A small-molecule ligand and the protein it binds are described below.
Small molecule (SMILES): O=C(O)CCC(=O)C(=O)O

Binding-site contacts:
Ligand atom C5 contacts residue LEU56 of chain 1.A at 3.4 Å (hydrophobic).
Ligand atom O1 contacts residue GLY37 of chain 1.A at 3.0 Å (h-bond).
Ligand atom C5 contacts residue LYS58 of chain 1.A at 3.6 Å.
Ligand atom O2 contacts residue GLY37 of chain 1.A at 2.9 Å (h-bond).
Ligand atom O1 contacts residue LYS40 of chain 1.A at 3.4 Å (salt-bridge).
Ligand atom O2 contacts residue ATP1 of chain 1.E at 3.0 Å (h-bond).
Ligand atom O5 contacts residue ILE86 of chain 1.A at 3.7 Å.
Ligand atom O4 contacts residue GLY87 of chain 1.A at 3.9 Å.
Ligand atom C4 contacts residue ILE86 of chain 1.A at 3.9 Å (hydrophobic).
Ligand atom O3 contacts residue LYS58 of chain 1.A at 3.0 Å (salt-bridge).
Ligand atom O1 contacts residue PHE36 of chain 1.A at 3.7 Å.
Ligand atom O5 contacts residue GLY87 of chain 1.A at 3.2 Å (h-bond).
Ligand atom O4 contacts residue ILE86 of chain 1.A at 3.9 Å.
Ligand atom O5 contacts residue GLN39 of chain 1.A at 3.0 Å (h-bond).
Ligand atom C2 contacts residue MG1 of chain 1.G at 2.8 Å.
Ligand atom O4 contacts residue LYS9 of chain 1.A at 4.0 Å.
Ligand atom O1 contacts residue GLN39 of chain 1.A at 3.8 Å.
Ligand atom O3 contacts residue LEU56 of chain 1.A at 3.3 Å.
Ligand atom C2 contacts residue ATP1 of chain 1.E at 3.5 Å.
Ligand atom O2 contacts residue GLN39 of chain 1.A at 2.7 Å (h-bond).
Ligand atom O3 contacts residue GLY87 of chain 1.A at 3.6 Å.
Ligand atom O4 contacts residue LYS58 of chain 1.A at 3.5 Å (salt-bridge).
Ligand atom C1 contacts residue GLY37 of chain 1.A at 3.3 Å.
Ligand atom O5 contacts residue MG1 of chain 1.G at 2.1 Å.
Ligand atom C4 contacts residue LEU56 of chain 1.A at 3.8 Å (hydrophobic).
Ligand atom O1 contacts residue GLY41 of chain 1.A at 2.8 Å (h-bond).
Ligand atom C5 contacts residue GLY87 of chain 1.A at 3.6 Å.
Ligand atom O2 contacts residue ARG38 of chain 1.A at 3.1 Å (salt-bridge).
Ligand atom O5 contacts residue ATP1 of chain 1.E at 2.9 Å (h-bond).
Ligand atom C1 contacts residue ATP1 of chain 1.E at 3.4 Å.
Ligand atom C3 contacts residue LEU56 of chain 1.A at 3.7 Å (hydrophobic).
Ligand atom O2 contacts residue MG1 of chain 1.G at 2.1 Å.
Ligand atom C3 contacts residue GLN42 of chain 1.A at 3.7 Å.
Ligand atom C1 contacts residue MG1 of chain 1.G at 2.8 Å.
Ligand atom O1 contacts residue MG1 of chain 1.G at 4.0 Å.
Ligand atom C1 contacts residue GLN39 of chain 1.A at 3.3 Å.
Ligand atom O4 contacts residue LEU56 of chain 1.A at 3.8 Å.
Ligand atom C2 contacts residue GLN39 of chain 1.A at 3.4 Å.
Ligand atom C1 contacts residue LYS40 of chain 1.A at 3.9 Å.
Ligand atom C1 contacts residue GLY41 of chain 1.A at 3.9 Å.

Sequence of chain 1.A:
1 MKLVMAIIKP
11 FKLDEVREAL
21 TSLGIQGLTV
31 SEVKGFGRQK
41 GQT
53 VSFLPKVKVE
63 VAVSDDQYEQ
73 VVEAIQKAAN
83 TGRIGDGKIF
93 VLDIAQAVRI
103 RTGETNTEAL